Sequence of chain 57.J:
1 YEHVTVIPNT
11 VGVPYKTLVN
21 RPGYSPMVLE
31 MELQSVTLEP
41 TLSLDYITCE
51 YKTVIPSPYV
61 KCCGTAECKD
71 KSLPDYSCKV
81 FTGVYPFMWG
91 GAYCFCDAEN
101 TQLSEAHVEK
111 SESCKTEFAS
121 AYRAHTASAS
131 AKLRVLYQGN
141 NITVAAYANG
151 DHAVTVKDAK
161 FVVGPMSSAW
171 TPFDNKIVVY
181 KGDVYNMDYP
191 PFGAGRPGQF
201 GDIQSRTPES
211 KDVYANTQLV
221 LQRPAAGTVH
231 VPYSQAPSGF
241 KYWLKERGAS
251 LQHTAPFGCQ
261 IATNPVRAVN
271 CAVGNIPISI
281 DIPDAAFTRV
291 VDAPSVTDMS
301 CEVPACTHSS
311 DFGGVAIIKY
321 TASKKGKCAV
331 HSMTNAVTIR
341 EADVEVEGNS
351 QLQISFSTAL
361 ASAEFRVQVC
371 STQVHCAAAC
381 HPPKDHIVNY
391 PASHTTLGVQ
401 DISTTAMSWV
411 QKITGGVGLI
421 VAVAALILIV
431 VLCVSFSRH

Binding-site contacts:
Ligand atom O5 contacts residue LYS181 of chain 57.J at 4.4 Å.
Ligand atom C5 contacts residue ASN259 of chain 57.K at 3.7 Å.
Ligand atom C5 contacts residue LYS181 of chain 57.J at 3.5 Å.
Ligand atom C3 contacts residue ASN259 of chain 57.K at 3.8 Å.
Ligand atom O4 contacts residue LYS181 of chain 57.J at 4.0 Å.
Ligand atom C7 contacts residue ASN259 of chain 57.K at 3.2 Å.
Ligand atom N2 contacts residue THR116 of chain 57.J at 3.0 Å (h-bond).
Ligand atom O5 contacts residue ASN259 of chain 57.K at 2.4 Å (h-bond).
Ligand atom O6 contacts residue LYS181 of chain 57.J at 4.3 Å.
Ligand atom C2 contacts residue ASN259 of chain 57.K at 2.5 Å.
Ligand atom O7 contacts residue ASN259 of chain 57.K at 3.0 Å (h-bond).
Ligand atom C7 contacts residue THR116 of chain 57.J at 3.8 Å.
Ligand atom N2 contacts residue ASN259 of chain 57.K at 2.9 Å (h-bond).
Ligand atom C6 contacts residue LYS181 of chain 57.J at 4.2 Å.
Ligand atom C4 contacts residue LYS181 of chain 57.J at 4.2 Å.
Ligand atom O3 contacts residue THR116 of chain 57.J at 4.4 Å.
Ligand atom C3 contacts residue THR116 of chain 57.J at 4.0 Å.
Ligand atom C1 contacts residue THR116 of chain 57.J at 4.0 Å.
Ligand atom C2 contacts residue THR116 of chain 57.J at 3.8 Å.
Ligand atom C1 contacts residue ASN259 of chain 57.K at 1.4 Å.
Ligand atom C4 contacts residue ASN259 of chain 57.K at 4.2 Å.
Ligand atom C8 contacts residue THR116 of chain 57.J at 3.8 Å.
Ligand atom C8 contacts residue ASN259 of chain 57.K at 4.4 Å.
Ligand atom C3 contacts residue LYS181 of chain 57.J at 4.4 Å.

Sequence of chain 57.K:
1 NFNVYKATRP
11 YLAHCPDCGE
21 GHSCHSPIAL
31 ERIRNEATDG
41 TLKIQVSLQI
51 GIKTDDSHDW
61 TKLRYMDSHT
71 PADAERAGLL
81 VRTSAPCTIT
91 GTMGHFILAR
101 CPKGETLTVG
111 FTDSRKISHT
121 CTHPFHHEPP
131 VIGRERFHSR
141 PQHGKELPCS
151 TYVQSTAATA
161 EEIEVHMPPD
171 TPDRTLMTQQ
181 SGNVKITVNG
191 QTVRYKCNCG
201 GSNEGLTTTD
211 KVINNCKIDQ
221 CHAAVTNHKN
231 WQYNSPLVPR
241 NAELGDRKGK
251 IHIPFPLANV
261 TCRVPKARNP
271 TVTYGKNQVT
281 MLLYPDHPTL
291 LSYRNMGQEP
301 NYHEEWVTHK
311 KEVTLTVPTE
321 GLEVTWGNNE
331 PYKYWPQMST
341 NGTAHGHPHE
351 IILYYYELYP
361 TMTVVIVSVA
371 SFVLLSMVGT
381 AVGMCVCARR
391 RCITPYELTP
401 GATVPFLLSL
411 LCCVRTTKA

This protein binds this small molecule.
Small molecule (SMILES): CC(=O)N[C@@H]1[C@@H](O)[C@H](O)[C@@H](CO)O[C@H]1O